A protein and the small-molecule ligand that binds it are described below.
Small molecule (SMILES): CC(=O)N[C@H]1[C@H](O[C@H]2[C@H](O)[C@@H](NC(C)=O)CO[C@@H]2CO)O[C@H](CO)[C@@H](O)[C@@H]1O

Binding-site contacts:
Ligand atom C8 contacts residue ILE56 of chain 3.B at 4.2 Å (hydrophobic).
Ligand atom O5 contacts residue THR312 of chain 3.A at 3.1 Å (h-bond).
Ligand atom O5 contacts residue ASN32 of chain 3.A at 2.4 Å (h-bond).
Ligand atom C1 contacts residue THR312 of chain 3.A at 3.8 Å.
Ligand atom C2 contacts residue ASN32 of chain 3.A at 1.9 Å.
Ligand atom C5 contacts residue THR312 of chain 3.A at 4.1 Å.
Ligand atom O7 contacts residue ASN32 of chain 3.A at 3.2 Å (h-bond).
Ligand atom N2 contacts residue ASN32 of chain 3.A at 2.7 Å (h-bond).
Ligand atom C1 contacts residue ASN32 of chain 3.A at 1.4 Å.
Ligand atom C6 contacts residue LEU52 of chain 3.B at 3.9 Å (hydrophobic).
Ligand atom C8 contacts residue ASN32 of chain 3.A at 4.5 Å.
Ligand atom C3 contacts residue ASN32 of chain 3.A at 3.3 Å.
Ligand atom C7 contacts residue ASN32 of chain 3.A at 3.2 Å.
Ligand atom C6 contacts residue THR312 of chain 3.A at 4.1 Å.
Ligand atom C1 contacts residue ALA33 of chain 3.A at 4.4 Å (hydrophobic).
Ligand atom O6 contacts residue THR312 of chain 3.A at 3.9 Å.
Ligand atom O6 contacts residue LEU52 of chain 3.B at 4.0 Å.
Ligand atom C4 contacts residue ASN32 of chain 3.A at 4.0 Å.
Ligand atom C5 contacts residue ASN32 of chain 3.A at 3.6 Å.
Ligand atom O3 contacts residue ASN32 of chain 3.A at 3.9 Å.

Sequence of chain 3.B:
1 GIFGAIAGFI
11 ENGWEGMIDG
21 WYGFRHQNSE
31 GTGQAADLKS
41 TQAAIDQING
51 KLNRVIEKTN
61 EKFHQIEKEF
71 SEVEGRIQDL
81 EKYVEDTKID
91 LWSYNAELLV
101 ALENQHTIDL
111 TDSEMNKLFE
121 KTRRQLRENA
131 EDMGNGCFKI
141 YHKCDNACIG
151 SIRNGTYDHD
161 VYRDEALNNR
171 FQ

Sequence of chain 3.A:
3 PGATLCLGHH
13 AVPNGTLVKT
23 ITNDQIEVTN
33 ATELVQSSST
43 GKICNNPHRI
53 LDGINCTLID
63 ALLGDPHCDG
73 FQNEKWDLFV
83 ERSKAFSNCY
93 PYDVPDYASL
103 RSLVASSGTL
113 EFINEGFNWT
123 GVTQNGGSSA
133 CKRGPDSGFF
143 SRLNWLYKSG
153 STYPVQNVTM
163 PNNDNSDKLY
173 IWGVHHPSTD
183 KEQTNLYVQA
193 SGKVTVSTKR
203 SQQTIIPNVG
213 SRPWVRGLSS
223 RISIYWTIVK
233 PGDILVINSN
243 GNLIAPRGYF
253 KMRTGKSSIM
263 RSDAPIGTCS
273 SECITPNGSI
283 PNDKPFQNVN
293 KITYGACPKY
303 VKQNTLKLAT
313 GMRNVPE